Binding-site contacts:
Ligand atom OXT contacts residue GLY354 of chain 1.B at 3.1 Å (h-bond).
Ligand atom CG contacts residue THR352 of chain 1.B at 4.0 Å.
Ligand atom OXT contacts residue SER277 of chain 1.B at 3.5 Å.
Ligand atom OD1 contacts residue ARG397 of chain 1.B at 3.3 Å (salt-bridge).
Ligand atom OD2 contacts residue THR314 of chain 1.B at 2.7 Å (h-bond).
Ligand atom CB contacts residue THR314 of chain 1.B at 4.1 Å.
Ligand atom C contacts residue GLY354 of chain 1.B at 4.0 Å.
Ligand atom C contacts residue SER278 of chain 1.B at 3.3 Å.
Ligand atom CA contacts residue VAL355 of chain 1.B at 3.9 Å (hydrophobic).
Ligand atom CG contacts residue ARG397 of chain 1.B at 3.4 Å.
Ligand atom OXT contacts residue VAL355 of chain 1.B at 3.9 Å.
Ligand atom O contacts residue ASN401 of chain 1.B at 3.0 Å (h-bond).
Ligand atom CA contacts residue ASP394 of chain 1.B at 3.5 Å.
Ligand atom CG contacts residue THR314 of chain 1.B at 3.7 Å.
Ligand atom CG contacts residue ASP394 of chain 1.B at 3.8 Å.
Ligand atom OD1 contacts residue ALA358 of chain 1.B at 3.0 Å (h-bond).
Ligand atom CA contacts residue THR398 of chain 1.B at 3.4 Å.
Ligand atom OXT contacts residue THR398 of chain 1.B at 3.8 Å.
Ligand atom OXT contacts residue SER278 of chain 1.B at 3.0 Å (h-bond).
Ligand atom OD1 contacts residue THR352 of chain 1.B at 4.0 Å.
Ligand atom OXT contacts residue ARG276 of chain 1.B at 3.8 Å.
Ligand atom O contacts residue THR398 of chain 1.B at 3.5 Å.
Ligand atom N contacts residue ARG276 of chain 1.B at 3.1 Å (salt-bridge).
Ligand atom C contacts residue THR398 of chain 1.B at 3.6 Å.
Ligand atom CA contacts residue ASN401 of chain 1.B at 4.1 Å.
Ligand atom O contacts residue SER278 of chain 1.B at 2.5 Å (h-bond).
Ligand atom C contacts residue ASN401 of chain 1.B at 3.9 Å.
Ligand atom N contacts residue VAL355 of chain 1.B at 3.2 Å (h-bond).
Ligand atom OD1 contacts residue ASP394 of chain 1.B at 3.9 Å.
Ligand atom OD1 contacts residue GLY357 of chain 1.B at 4.1 Å.
Ligand atom CB contacts residue VAL355 of chain 1.B at 3.8 Å (hydrophobic).
Ligand atom OD2 contacts residue ASP394 of chain 1.B at 4.0 Å.
Ligand atom N contacts residue PRO356 of chain 1.B at 4.1 Å.
Ligand atom CG contacts residue GLY359 of chain 1.B at 3.5 Å.
Ligand atom N contacts residue ASP394 of chain 1.B at 2.8 Å (salt-bridge).
Ligand atom N contacts residue THR398 of chain 1.B at 3.2 Å (h-bond).
Ligand atom OD2 contacts residue ARG397 of chain 1.B at 2.6 Å (salt-bridge).
Ligand atom OD1 contacts residue VAL355 of chain 1.B at 4.1 Å.
Ligand atom OD2 contacts residue GLY359 of chain 1.B at 4.0 Å.
Ligand atom OD1 contacts residue GLY359 of chain 1.B at 2.5 Å (h-bond).

The protein below binds the small molecule below.
Small molecule (SMILES): N[C@@H](CC(=O)O)C(=O)O

Sequence of chain 1.B:
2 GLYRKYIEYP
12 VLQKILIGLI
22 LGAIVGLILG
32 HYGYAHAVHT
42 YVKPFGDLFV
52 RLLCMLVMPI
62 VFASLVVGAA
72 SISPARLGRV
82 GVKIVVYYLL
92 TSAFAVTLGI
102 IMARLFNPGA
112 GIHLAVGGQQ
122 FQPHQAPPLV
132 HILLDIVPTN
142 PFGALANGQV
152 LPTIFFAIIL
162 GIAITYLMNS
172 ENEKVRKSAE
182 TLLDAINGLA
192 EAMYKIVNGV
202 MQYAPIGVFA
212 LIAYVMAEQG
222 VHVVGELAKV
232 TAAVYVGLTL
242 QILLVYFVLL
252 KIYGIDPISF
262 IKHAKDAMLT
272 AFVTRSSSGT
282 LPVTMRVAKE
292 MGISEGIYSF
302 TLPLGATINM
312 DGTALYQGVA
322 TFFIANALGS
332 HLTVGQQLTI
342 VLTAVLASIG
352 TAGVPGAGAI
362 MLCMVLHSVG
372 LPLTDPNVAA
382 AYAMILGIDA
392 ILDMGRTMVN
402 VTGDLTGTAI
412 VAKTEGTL